Sequence of chain 1.A:
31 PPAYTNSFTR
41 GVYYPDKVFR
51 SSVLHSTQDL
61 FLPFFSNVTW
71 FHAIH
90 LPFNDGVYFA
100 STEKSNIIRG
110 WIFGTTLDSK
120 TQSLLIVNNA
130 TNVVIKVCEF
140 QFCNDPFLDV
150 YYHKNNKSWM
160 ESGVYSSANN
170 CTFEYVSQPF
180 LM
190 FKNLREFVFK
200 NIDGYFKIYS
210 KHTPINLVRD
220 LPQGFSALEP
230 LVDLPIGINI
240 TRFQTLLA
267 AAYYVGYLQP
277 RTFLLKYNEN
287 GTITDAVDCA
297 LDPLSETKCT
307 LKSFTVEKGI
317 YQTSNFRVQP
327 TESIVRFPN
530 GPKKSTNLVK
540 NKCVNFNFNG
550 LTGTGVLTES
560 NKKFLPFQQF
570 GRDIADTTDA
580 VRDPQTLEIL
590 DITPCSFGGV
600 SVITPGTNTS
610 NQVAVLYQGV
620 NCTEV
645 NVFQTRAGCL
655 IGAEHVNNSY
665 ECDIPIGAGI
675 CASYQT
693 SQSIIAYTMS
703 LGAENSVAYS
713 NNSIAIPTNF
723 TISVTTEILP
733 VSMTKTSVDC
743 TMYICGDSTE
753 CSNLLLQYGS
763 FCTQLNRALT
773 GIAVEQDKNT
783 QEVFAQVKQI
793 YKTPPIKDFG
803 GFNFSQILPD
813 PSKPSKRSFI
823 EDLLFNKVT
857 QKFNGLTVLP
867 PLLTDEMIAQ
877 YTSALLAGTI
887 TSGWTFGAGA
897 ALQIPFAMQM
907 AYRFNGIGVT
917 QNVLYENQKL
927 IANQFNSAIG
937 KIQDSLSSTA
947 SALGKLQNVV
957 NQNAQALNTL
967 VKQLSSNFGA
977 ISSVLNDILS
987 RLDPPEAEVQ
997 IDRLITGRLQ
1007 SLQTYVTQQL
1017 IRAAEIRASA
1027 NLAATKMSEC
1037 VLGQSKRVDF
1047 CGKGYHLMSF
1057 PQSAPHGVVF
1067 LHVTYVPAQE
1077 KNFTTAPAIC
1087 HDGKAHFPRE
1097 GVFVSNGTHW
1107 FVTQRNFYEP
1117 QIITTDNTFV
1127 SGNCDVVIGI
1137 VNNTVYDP

This small molecule binds to this protein.
Small molecule (SMILES): CC(=O)N[C@@H]1[C@@H](O)[C@H](O)[C@@H](CO)O[C@H]1O

Binding-site contacts:
Ligand atom C8 contacts residue ASN131 of chain 1.A at 3.3 Å.
Ligand atom C3 contacts residue ASN128 of chain 1.A at 3.8 Å.
Ligand atom O5 contacts residue ASN128 of chain 1.A at 2.3 Å (h-bond).
Ligand atom O6 contacts residue GLY162 of chain 1.A at 4.3 Å.
Ligand atom C7 contacts residue ASN128 of chain 1.A at 3.4 Å.
Ligand atom C2 contacts residue ASN128 of chain 1.A at 2.5 Å.
Ligand atom O6 contacts residue VAL163 of chain 1.A at 4.3 Å.
Ligand atom C7 contacts residue ALA129 of chain 1.A at 3.8 Å (hydrophobic).
Ligand atom C6 contacts residue GLY162 of chain 1.A at 3.5 Å.
Ligand atom O7 contacts residue ASN128 of chain 1.A at 3.3 Å (h-bond).
Ligand atom C8 contacts residue ALA129 of chain 1.A at 3.6 Å (hydrophobic).
Ligand atom C1 contacts residue VAL126 of chain 1.A at 4.0 Å (hydrophobic).
Ligand atom C1 contacts residue ASN128 of chain 1.A at 1.4 Å.
Ligand atom C4 contacts residue GLY162 of chain 1.A at 4.3 Å.
Ligand atom O4 contacts residue VAL163 of chain 1.A at 3.8 Å.
Ligand atom O5 contacts residue VAL126 of chain 1.A at 4.4 Å.
Ligand atom O7 contacts residue ALA129 of chain 1.A at 3.2 Å.
Ligand atom O4 contacts residue SER161 of chain 1.A at 4.4 Å.
Ligand atom C5 contacts residue ASN128 of chain 1.A at 3.6 Å.
Ligand atom C5 contacts residue GLY162 of chain 1.A at 4.4 Å.
Ligand atom C8 contacts residue ASN128 of chain 1.A at 3.2 Å.
Ligand atom N2 contacts residue ASN128 of chain 1.A at 3.0 Å (h-bond).
Ligand atom O6 contacts residue ASN128 of chain 1.A at 4.4 Å.
Ligand atom C4 contacts residue ASN128 of chain 1.A at 4.2 Å.
Ligand atom O4 contacts residue GLY162 of chain 1.A at 3.4 Å.
Ligand atom C5 contacts residue VAL163 of chain 1.A at 4.1 Å (hydrophobic).
Ligand atom C6 contacts residue VAL163 of chain 1.A at 3.3 Å (hydrophobic).